Sequence of chain 1.D:
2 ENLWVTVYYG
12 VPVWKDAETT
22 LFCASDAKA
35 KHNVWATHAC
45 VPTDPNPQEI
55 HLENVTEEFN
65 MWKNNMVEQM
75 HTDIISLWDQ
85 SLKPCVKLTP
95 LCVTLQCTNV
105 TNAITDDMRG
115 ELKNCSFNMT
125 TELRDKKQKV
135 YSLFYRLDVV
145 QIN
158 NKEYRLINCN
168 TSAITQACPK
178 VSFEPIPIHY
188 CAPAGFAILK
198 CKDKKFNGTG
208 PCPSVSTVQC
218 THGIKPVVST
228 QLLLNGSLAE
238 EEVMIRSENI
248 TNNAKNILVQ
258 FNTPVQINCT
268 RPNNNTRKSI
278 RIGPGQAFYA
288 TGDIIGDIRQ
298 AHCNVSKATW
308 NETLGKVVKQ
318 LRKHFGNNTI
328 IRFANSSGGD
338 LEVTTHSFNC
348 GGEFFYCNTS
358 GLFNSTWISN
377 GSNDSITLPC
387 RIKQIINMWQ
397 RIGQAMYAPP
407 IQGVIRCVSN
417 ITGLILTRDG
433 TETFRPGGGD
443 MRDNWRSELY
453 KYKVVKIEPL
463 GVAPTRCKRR

Binding-site contacts:
Ligand atom C4 contacts residue ASN265 of chain 1.D at 4.2 Å.
Ligand atom O7 contacts residue ASN301 of chain 1.D at 4.0 Å.
Ligand atom C8 contacts residue ASN301 of chain 1.D at 4.3 Å.
Ligand atom C3 contacts residue GLN263 of chain 1.D at 3.4 Å.
Ligand atom O7 contacts residue ASN265 of chain 1.D at 2.8 Å (h-bond).
Ligand atom O5 contacts residue ARG412 of chain 1.D at 4.0 Å.
Ligand atom C4 contacts residue GLN263 of chain 1.D at 4.3 Å.
Ligand atom C8 contacts residue VAL302 of chain 1.D at 4.2 Å (hydrophobic).
Ligand atom C1 contacts residue GLN263 of chain 1.D at 3.9 Å.
Ligand atom N2 contacts residue GLN263 of chain 1.D at 3.5 Å (h-bond).
Ligand atom C3 contacts residue ASN265 of chain 1.D at 3.8 Å.
Ligand atom C5 contacts residue ASN265 of chain 1.D at 3.6 Å.
Ligand atom C8 contacts residue ASN265 of chain 1.D at 4.3 Å.
Ligand atom C7 contacts residue ASN265 of chain 1.D at 3.0 Å.
Ligand atom O5 contacts residue ASN265 of chain 1.D at 2.4 Å (h-bond).
Ligand atom C2 contacts residue ASN265 of chain 1.D at 2.5 Å.
Ligand atom C8 contacts residue SER303 of chain 1.D at 3.8 Å.
Ligand atom O3 contacts residue GLN263 of chain 1.D at 4.1 Å.
Ligand atom C1 contacts residue ASN265 of chain 1.D at 1.4 Å.
Ligand atom C1 contacts residue VAL414 of chain 1.D at 4.4 Å (hydrophobic).
Ligand atom C5 contacts residue GLN263 of chain 1.D at 4.4 Å.
Ligand atom O5 contacts residue VAL414 of chain 1.D at 4.0 Å.
Ligand atom C6 contacts residue ARG412 of chain 1.D at 4.5 Å.
Ligand atom C2 contacts residue GLN263 of chain 1.D at 3.8 Å.
Ligand atom N2 contacts residue ASN265 of chain 1.D at 2.9 Å (h-bond).
Ligand atom O6 contacts residue ARG412 of chain 1.D at 3.5 Å (salt-bridge).

A small-molecule ligand and the protein it binds are described below.
Small molecule (SMILES): CC(=O)N[C@H]1[C@H](O[C@H]2[C@H](O)[C@@H](NC(C)=O)CO[C@@H]2CO)O[C@H](CO)[C@@H](O)[C@@H]1O